Sequence of chain 1.A:
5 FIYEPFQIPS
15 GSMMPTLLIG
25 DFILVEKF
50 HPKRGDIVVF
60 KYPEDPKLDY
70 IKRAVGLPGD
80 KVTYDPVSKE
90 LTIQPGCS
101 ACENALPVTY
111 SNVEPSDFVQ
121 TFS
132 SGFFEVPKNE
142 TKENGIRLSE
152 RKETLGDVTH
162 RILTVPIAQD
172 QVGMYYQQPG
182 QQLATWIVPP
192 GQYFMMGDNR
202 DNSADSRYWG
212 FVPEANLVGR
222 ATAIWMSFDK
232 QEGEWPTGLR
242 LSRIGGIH

Binding-site contacts:
Ligand atom O15 contacts residue TYR7 of chain 1.A at 4.2 Å.
Ligand atom C10 contacts residue GOL1 of chain 1.G at 4.1 Å.
Ligand atom C8 contacts residue THR223 of chain 1.A at 3.4 Å.
Ligand atom C16 contacts residue TYR7 of chain 1.A at 3.9 Å (hydrophobic).
Ligand atom C13 contacts residue GLU30 of chain 1.A at 3.5 Å.
Ligand atom O18 contacts residue LEU28 of chain 1.A at 4.2 Å.
Ligand atom C14 contacts residue THR223 of chain 1.A at 3.6 Å.
Ligand atom O18 contacts residue TYR7 of chain 1.A at 4.0 Å.
Ligand atom C12 contacts residue GLU30 of chain 1.A at 4.5 Å.
Ligand atom C20 contacts residue LEU28 of chain 1.A at 4.3 Å (hydrophobic).
Ligand atom C14 contacts residue GLU30 of chain 1.A at 4.0 Å.
Ligand atom C17 contacts residue TYR7 of chain 1.A at 4.4 Å (hydrophobic).
Ligand atom C19 contacts residue LEU28 of chain 1.A at 4.0 Å (hydrophobic).
Ligand atom C7 contacts residue GOL1 of chain 1.G at 3.3 Å.
Ligand atom C2 contacts residue GLU30 of chain 1.A at 4.4 Å.
Ligand atom C13 contacts residue THR223 of chain 1.A at 3.6 Å.
Ligand atom O15 contacts residue LEU28 of chain 1.A at 4.2 Å.
Ligand atom C8 contacts residue GLY247 of chain 1.A at 3.8 Å.
Ligand atom C7 contacts residue GLY247 of chain 1.A at 4.2 Å.

This small molecule binds to this protein.
Small molecule (SMILES): COCCOCCOCCOc1ccc(C(C)(C)CC(C)(C)C)cc1